Sequence of chain 2.A:
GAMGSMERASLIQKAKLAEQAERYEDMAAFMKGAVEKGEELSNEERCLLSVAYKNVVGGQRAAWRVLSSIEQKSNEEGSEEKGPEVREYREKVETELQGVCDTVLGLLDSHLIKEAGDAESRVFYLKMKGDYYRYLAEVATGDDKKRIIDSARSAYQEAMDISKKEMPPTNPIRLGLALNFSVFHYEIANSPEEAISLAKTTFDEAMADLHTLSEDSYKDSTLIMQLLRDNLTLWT

A protein and the small-molecule ligand that binds it are described below.
Small molecule (SMILES): CC(C)[C@H](NC(=O)[C@@H](NC(=O)[C@H](C)NC(=O)[C@@H]1CCCN1C(=O)[C@@H](N)Cc1ccccc1)[C@@H](C)OP(=O)(O)O)C(=O)O

Binding-site contacts:
Ligand atom CG2 contacts residue ASN180 of chain 2.A at 3.6 Å.
Ligand atom CB contacts residue ASN231 of chain 2.A at 3.6 Å.
Ligand atom O contacts residue LYS127 of chain 2.A at 2.8 Å (salt-bridge).
Ligand atom N contacts residue ASN180 of chain 2.A at 3.0 Å (h-bond).
Ligand atom OXT contacts residue LYS54 of chain 2.A at 3.9 Å.
Ligand atom C contacts residue ASN231 of chain 2.A at 3.7 Å.
Ligand atom OXT contacts residue GEH1 of chain 2.F at 3.8 Å.
Ligand atom CB contacts residue VAL183 of chain 2.A at 3.9 Å (hydrophobic).
Ligand atom OXT contacts residue LYS127 of chain 2.A at 3.9 Å.
Ligand atom CA contacts residue ASN180 of chain 2.A at 3.2 Å.
Ligand atom P contacts residue TYR135 of chain 2.A at 3.8 Å.
Ligand atom CG contacts residue VAL183 of chain 2.A at 3.8 Å (hydrophobic).
Ligand atom CG2 contacts residue VAL183 of chain 2.A at 3.7 Å (hydrophobic).
Ligand atom CB contacts residue ARG65 of chain 2.A at 3.8 Å.
Ligand atom CA contacts residue LEU179 of chain 2.A at 3.8 Å (hydrophobic).
Ligand atom CB contacts residue ASN180 of chain 2.A at 3.2 Å.
Ligand atom C contacts residue LYS127 of chain 2.A at 3.6 Å.
Ligand atom CB contacts residue TRP235 of chain 2.A at 3.9 Å (hydrophobic).
Ligand atom O2P contacts residue ARG61 of chain 2.A at 2.9 Å (salt-bridge).
Ligand atom O3P contacts residue ARG134 of chain 2.A at 2.9 Å (salt-bridge).
Ligand atom N contacts residue ASN231 of chain 2.A at 2.8 Å (h-bond).
Ligand atom O3P contacts residue TYR135 of chain 2.A at 2.6 Å (h-bond).
Ligand atom O2P contacts residue ARG134 of chain 2.A at 2.8 Å (salt-bridge).
Ligand atom O1P contacts residue ARG61 of chain 2.A at 2.9 Å (salt-bridge).
Ligand atom O contacts residue LYS54 of chain 2.A at 3.4 Å (salt-bridge).
Ligand atom O contacts residue VAL183 of chain 2.A at 3.5 Å.
Ligand atom O contacts residue LEU179 of chain 2.A at 3.5 Å.
Ligand atom O contacts residue ASN180 of chain 2.A at 2.8 Å (h-bond).
Ligand atom CA contacts residue ASN231 of chain 2.A at 3.8 Å.
Ligand atom CG2 contacts residue ARG134 of chain 2.A at 3.8 Å.
Ligand atom P contacts residue ARG61 of chain 2.A at 3.6 Å.
Ligand atom CG1 contacts residue LEU227 of chain 2.A at 3.5 Å (hydrophobic).
Ligand atom C contacts residue ASN180 of chain 2.A at 3.5 Å.
Ligand atom P contacts residue ARG134 of chain 2.A at 3.8 Å.
Ligand atom CG2 contacts residue GLY176 of chain 2.A at 3.5 Å.
Ligand atom CG2 contacts residue GEH1 of chain 2.F at 3.9 Å.
Ligand atom CA contacts residue ASN231 of chain 2.A at 3.5 Å.
Ligand atom O contacts residue ASN231 of chain 2.A at 3.0 Å (h-bond).
Ligand atom O1P contacts residue LYS54 of chain 2.A at 3.3 Å (salt-bridge).
Ligand atom CB contacts residue ASN231 of chain 2.A at 3.6 Å.